This protein binds this small molecule.
Small molecule (SMILES): CC(=O)N[C@@H]1[C@@H](O)[C@H](O[C@@H]2O[C@H](CO)[C@H](O)[C@H](O[C@]3(C(=O)O)C[C@H](O)[C@@H](NC(C)=O)[C@H]([C@H](O)[C@H](O)CO)O3)[C@H]2O)[C@@H](CO)O[C@H]1O

Sequence of chain 1.K:
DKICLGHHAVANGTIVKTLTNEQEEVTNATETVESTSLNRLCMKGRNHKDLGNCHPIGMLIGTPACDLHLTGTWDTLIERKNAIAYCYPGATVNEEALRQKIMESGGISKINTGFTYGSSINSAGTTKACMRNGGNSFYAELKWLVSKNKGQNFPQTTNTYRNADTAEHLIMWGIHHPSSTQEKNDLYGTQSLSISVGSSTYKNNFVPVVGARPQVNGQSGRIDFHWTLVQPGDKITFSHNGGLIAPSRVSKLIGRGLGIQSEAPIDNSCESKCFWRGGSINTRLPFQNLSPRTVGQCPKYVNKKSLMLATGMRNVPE

Binding-site contacts:
Ligand atom O1B contacts residue GLN221 of chain 1.K at 2.8 Å (h-bond).
Ligand atom O7 contacts residue LEU189 of chain 1.K at 4.0 Å.
Ligand atom C5 contacts residue THR128 of chain 1.K at 3.7 Å.
Ligand atom C8 contacts residue TRP146 of chain 1.K at 4.1 Å (hydrophobic).
Ligand atom C10 contacts residue THR128 of chain 1.K at 3.9 Å.
Ligand atom O4 contacts residue THR128 of chain 1.K at 3.4 Å (h-bond).
Ligand atom C8 contacts residue TYR90 of chain 1.K at 4.0 Å (hydrophobic).
Ligand atom C4 contacts residue THR128 of chain 1.K at 3.3 Å.
Ligand atom O4 contacts residue GLY220 of chain 1.K at 4.1 Å.
Ligand atom C9 contacts residue TRP146 of chain 1.K at 3.8 Å (hydrophobic).
Ligand atom C9 contacts residue TYR90 of chain 1.K at 3.7 Å (hydrophobic).
Ligand atom O4 contacts residue GLN221 of chain 1.K at 2.6 Å (h-bond).
Ligand atom C11 contacts residue GLY127 of chain 1.K at 3.7 Å.
Ligand atom O1A contacts residue LYS130 of chain 1.K at 3.2 Å (salt-bridge).
Ligand atom C9 contacts residue GLU185 of chain 1.K at 3.1 Å.
Ligand atom C7 contacts residue TRP146 of chain 1.K at 3.8 Å (hydrophobic).
Ligand atom C8 contacts residue GLU185 of chain 1.K at 3.5 Å.
Ligand atom C2 contacts residue GLN221 of chain 1.K at 3.9 Å.
Ligand atom O3 contacts residue LYS130 of chain 1.K at 3.6 Å (salt-bridge).
Ligand atom O6 contacts residue GLN221 of chain 1.K at 4.0 Å.
Ligand atom C1 contacts residue THR129 of chain 1.K at 3.2 Å.
Ligand atom C11 contacts residue TRP146 of chain 1.K at 3.7 Å (hydrophobic).
Ligand atom O9 contacts residue TYR90 of chain 1.K at 3.1 Å (h-bond).
Ligand atom O8 contacts residue TRP146 of chain 1.K at 4.0 Å.
Ligand atom O9 contacts residue HIS178 of chain 1.K at 3.0 Å (h-bond).
Ligand atom C4 contacts residue GLN221 of chain 1.K at 3.6 Å.
Ligand atom O1A contacts residue GLN221 of chain 1.K at 3.3 Å (h-bond).
Ligand atom O8 contacts residue GLN221 of chain 1.K at 3.4 Å (h-bond).
Ligand atom O9 contacts residue GLU185 of chain 1.K at 2.8 Å (salt-bridge).
Ligand atom O1B contacts residue THR129 of chain 1.K at 2.7 Å (h-bond).
Ligand atom C9 contacts residue HIS178 of chain 1.K at 3.4 Å.
Ligand atom O9 contacts residue GLY223 of chain 1.K at 3.8 Å.
Ligand atom O8 contacts residue TYR90 of chain 1.K at 3.1 Å (h-bond).
Ligand atom C2 contacts residue LYS130 of chain 1.K at 4.0 Å.
Ligand atom C1 contacts residue GLN221 of chain 1.K at 3.2 Å.
Ligand atom O1A contacts residue THR129 of chain 1.K at 3.0 Å (h-bond).
Ligand atom O3 contacts residue GLN221 of chain 1.K at 3.7 Å.
Ligand atom N5 contacts residue THR128 of chain 1.K at 2.9 Å (h-bond).
Ligand atom C11 contacts residue THR128 of chain 1.K at 3.9 Å.
Ligand atom O10 contacts residue LEU189 of chain 1.K at 3.2 Å.